Binding-site contacts:
Ligand atom O4 contacts residue P8E1 of chain 1.PB at 3.9 Å.
Ligand atom C2 contacts residue SER437 of chain 1.C at 1.5 Å.
Ligand atom C4 contacts residue SER437 of chain 1.C at 3.4 Å.
Ligand atom O6 contacts residue SER437 of chain 1.C at 1.8 Å (h-bond).
Ligand atom O1A contacts residue SER437 of chain 1.C at 2.8 Å (h-bond).
Ligand atom C1 contacts residue VAL397 of chain 1.C at 4.2 Å (hydrophobic).
Ligand atom C1 contacts residue SER398 of chain 1.C at 4.5 Å.
Ligand atom O8 contacts residue SER437 of chain 1.C at 3.2 Å (h-bond).
Ligand atom C6 contacts residue SER437 of chain 1.C at 2.6 Å.
Ligand atom C3 contacts residue SER437 of chain 1.C at 2.8 Å.
Ligand atom C5 contacts residue SER437 of chain 1.C at 3.5 Å.
Ligand atom O1A contacts residue VAL397 of chain 1.C at 3.3 Å (h-bond).
Ligand atom C4 contacts residue SER438 of chain 1.C at 4.2 Å.
Ligand atom C8 contacts residue SER437 of chain 1.C at 3.9 Å.
Ligand atom N5 contacts residue SER437 of chain 1.C at 4.4 Å.
Ligand atom C2 contacts residue SER438 of chain 1.C at 4.5 Å.
Ligand atom O1A contacts residue SER398 of chain 1.C at 3.3 Å.
Ligand atom C1 contacts residue SER437 of chain 1.C at 2.4 Å.
Ligand atom C7 contacts residue SER437 of chain 1.C at 3.8 Å.
Ligand atom O1B contacts residue SER437 of chain 1.C at 3.2 Å.

The protein below binds the small molecule below.
Small molecule (SMILES): C[C@H](O)[C@H](N)[C@@H]1O[C@](O)(C(=O)O)C[C@H](O)[C@@H]1N

Sequence of chain 1.C:
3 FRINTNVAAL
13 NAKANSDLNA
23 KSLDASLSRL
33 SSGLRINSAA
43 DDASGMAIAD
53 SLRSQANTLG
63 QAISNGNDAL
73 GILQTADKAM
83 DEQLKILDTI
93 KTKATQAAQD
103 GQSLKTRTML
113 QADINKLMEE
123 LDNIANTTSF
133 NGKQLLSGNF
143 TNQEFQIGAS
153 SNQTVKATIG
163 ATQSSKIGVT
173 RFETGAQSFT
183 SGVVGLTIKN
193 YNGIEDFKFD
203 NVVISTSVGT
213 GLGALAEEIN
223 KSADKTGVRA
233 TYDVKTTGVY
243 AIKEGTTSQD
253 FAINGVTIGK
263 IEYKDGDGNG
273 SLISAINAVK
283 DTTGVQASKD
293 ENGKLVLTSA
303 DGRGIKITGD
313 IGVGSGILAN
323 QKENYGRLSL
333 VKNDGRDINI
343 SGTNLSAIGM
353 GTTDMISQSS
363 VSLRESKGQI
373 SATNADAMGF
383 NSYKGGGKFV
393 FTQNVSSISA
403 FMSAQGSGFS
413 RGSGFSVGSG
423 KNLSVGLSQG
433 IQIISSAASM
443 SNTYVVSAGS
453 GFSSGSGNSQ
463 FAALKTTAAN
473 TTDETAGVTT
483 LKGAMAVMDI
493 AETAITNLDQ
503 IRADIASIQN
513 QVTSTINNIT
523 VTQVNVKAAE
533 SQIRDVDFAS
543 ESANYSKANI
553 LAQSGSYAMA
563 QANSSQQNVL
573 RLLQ